Binding-site contacts:
Ligand atom C1 contacts residue GLU238 of chain 1.A at 3.8 Å.
Ligand atom O5 contacts residue GLU239 of chain 1.A at 4.5 Å.
Ligand atom C1 contacts residue ASN259 of chain 1.A at 1.4 Å.
Ligand atom C2 contacts residue ASN259 of chain 1.A at 2.4 Å.
Ligand atom C7 contacts residue ASN259 of chain 1.A at 3.2 Å.
Ligand atom C8 contacts residue ASN259 of chain 1.A at 4.4 Å.
Ligand atom O5 contacts residue ASN259 of chain 1.A at 2.4 Å (h-bond).
Ligand atom C5 contacts residue LYS313 of chain 1.A at 3.7 Å.
Ligand atom N2 contacts residue ASN259 of chain 1.A at 2.9 Å (h-bond).
Ligand atom C4 contacts residue ASN259 of chain 1.A at 4.2 Å.
Ligand atom N2 contacts residue THR260 of chain 1.A at 3.7 Å.
Ligand atom O7 contacts residue ASN259 of chain 1.A at 3.2 Å (h-bond).
Ligand atom C8 contacts residue THR260 of chain 1.A at 3.8 Å.
Ligand atom C5 contacts residue ASN259 of chain 1.A at 3.7 Å.
Ligand atom C1 contacts residue THR260 of chain 1.A at 4.3 Å.
Ligand atom C7 contacts residue THR260 of chain 1.A at 4.1 Å.
Ligand atom C3 contacts residue ASN259 of chain 1.A at 3.7 Å.
Ligand atom C1 contacts residue LYS313 of chain 1.A at 4.1 Å.
Ligand atom O7 contacts residue GLU237 of chain 1.A at 3.6 Å.
Ligand atom O5 contacts residue LYS313 of chain 1.A at 3.9 Å.
Ligand atom C2 contacts residue GLU238 of chain 1.A at 3.9 Å.
Ligand atom O5 contacts residue GLU238 of chain 1.A at 3.6 Å.
Ligand atom O7 contacts residue GLU238 of chain 1.A at 3.7 Å.
Ligand atom C6 contacts residue LYS313 of chain 1.A at 3.9 Å.

This small molecule binds to this protein.
Small molecule (SMILES): CC(=O)N[C@@H]1[C@@H](O)[C@H](O)[C@@H](CO)O[C@H]1O

Sequence of chain 1.A:
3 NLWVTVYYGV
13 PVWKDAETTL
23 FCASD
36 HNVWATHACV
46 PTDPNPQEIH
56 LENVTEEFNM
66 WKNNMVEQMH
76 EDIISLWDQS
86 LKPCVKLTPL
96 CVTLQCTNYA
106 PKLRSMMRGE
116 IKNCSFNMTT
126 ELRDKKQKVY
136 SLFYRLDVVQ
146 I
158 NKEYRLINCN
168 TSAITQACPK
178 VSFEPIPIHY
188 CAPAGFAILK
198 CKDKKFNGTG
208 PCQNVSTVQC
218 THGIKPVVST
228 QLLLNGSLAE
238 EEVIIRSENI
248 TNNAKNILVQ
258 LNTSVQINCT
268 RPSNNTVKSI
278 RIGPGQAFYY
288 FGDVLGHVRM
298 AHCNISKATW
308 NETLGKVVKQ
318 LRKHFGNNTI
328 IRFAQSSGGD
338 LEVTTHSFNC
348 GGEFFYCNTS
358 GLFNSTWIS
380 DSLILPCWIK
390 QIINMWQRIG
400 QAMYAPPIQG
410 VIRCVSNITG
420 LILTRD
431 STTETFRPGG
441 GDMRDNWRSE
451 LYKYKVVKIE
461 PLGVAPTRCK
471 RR